Binding-site contacts:
Ligand atom C6 contacts residue SER98 of chain 3.A at 3.5 Å.
Ligand atom C3 contacts residue MET99 of chain 3.A at 3.4 Å (hydrophobic).
Ligand atom C7 contacts residue HIS259 of chain 3.A at 3.3 Å.
Ligand atom O4 contacts residue PHE162 of chain 3.A at 3.8 Å.
Ligand atom C2 contacts residue SER98 of chain 3.A at 3.3 Å.
Ligand atom O1 contacts residue PHE166 of chain 3.A at 3.5 Å.
Ligand atom O4 contacts residue TYR32 of chain 3.A at 3.9 Å.
Ligand atom O1 contacts residue PHE97 of chain 3.A at 3.6 Å.
Ligand atom C7 contacts residue SER98 of chain 3.A at 1.5 Å.
Ligand atom C5 contacts residue ILE232 of chain 3.A at 3.4 Å (hydrophobic).
Ligand atom C4 contacts residue PHE162 of chain 3.A at 3.9 Å (hydrophobic).
Ligand atom C3 contacts residue TYR32 of chain 3.A at 3.5 Å (hydrophobic).
Ligand atom O3 contacts residue GLY31 of chain 3.A at 3.9 Å.
Ligand atom O1 contacts residue GLY31 of chain 3.A at 3.3 Å.
Ligand atom O1 contacts residue SER98 of chain 3.A at 2.4 Å (h-bond).
Ligand atom O3 contacts residue SER98 of chain 3.A at 2.4 Å (h-bond).
Ligand atom C1 contacts residue SER98 of chain 3.A at 3.1 Å.
Ligand atom C1 contacts residue LEU125 of chain 3.A at 3.3 Å (hydrophobic).
Ligand atom C3 contacts residue TRP204 of chain 3.A at 3.7 Å (hydrophobic).
Ligand atom C4 contacts residue TRP204 of chain 3.A at 3.9 Å (hydrophobic).
Ligand atom C6 contacts residue HIS259 of chain 3.A at 3.9 Å.
Ligand atom C4 contacts residue SER98 of chain 3.A at 3.3 Å.
Ligand atom C6 contacts residue LEU233 of chain 3.A at 3.2 Å (hydrophobic).
Ligand atom C1 contacts residue LEU233 of chain 3.A at 3.4 Å (hydrophobic).
Ligand atom O1 contacts residue TYR32 of chain 3.A at 2.9 Å (h-bond).
Ligand atom O3 contacts residue TYR32 of chain 3.A at 3.0 Å (h-bond).
Ligand atom C6 contacts residue ILE232 of chain 3.A at 3.4 Å (hydrophobic).
Ligand atom C5 contacts residue TRP204 of chain 3.A at 3.7 Å (hydrophobic).
Ligand atom O1 contacts residue HIS259 of chain 3.A at 3.8 Å.
Ligand atom O4 contacts residue SER98 of chain 3.A at 2.4 Å (h-bond).
Ligand atom C3 contacts residue SER98 of chain 3.A at 3.1 Å.
Ligand atom O4 contacts residue HIS259 of chain 3.A at 3.1 Å (h-bond).
Ligand atom O3 contacts residue MET99 of chain 3.A at 2.9 Å (h-bond).
Ligand atom C7 contacts residue GLY31 of chain 3.A at 4.1 Å.
Ligand atom C2 contacts residue LEU125 of chain 3.A at 3.7 Å (hydrophobic).
Ligand atom C7 contacts residue TYR32 of chain 3.A at 3.6 Å (hydrophobic).
Ligand atom C4 contacts residue TYR32 of chain 3.A at 4.0 Å (hydrophobic).
Ligand atom C2 contacts residue MET99 of chain 3.A at 3.4 Å (hydrophobic).
Ligand atom C2 contacts residue TRP204 of chain 3.A at 3.8 Å (hydrophobic).
Ligand atom C7 contacts residue MET99 of chain 3.A at 3.6 Å (hydrophobic).

This protein binds this small molecule.
Small molecule (SMILES): OC1O[C@H]2CC=CC[C@H]2O1

Sequence of chain 3.A:
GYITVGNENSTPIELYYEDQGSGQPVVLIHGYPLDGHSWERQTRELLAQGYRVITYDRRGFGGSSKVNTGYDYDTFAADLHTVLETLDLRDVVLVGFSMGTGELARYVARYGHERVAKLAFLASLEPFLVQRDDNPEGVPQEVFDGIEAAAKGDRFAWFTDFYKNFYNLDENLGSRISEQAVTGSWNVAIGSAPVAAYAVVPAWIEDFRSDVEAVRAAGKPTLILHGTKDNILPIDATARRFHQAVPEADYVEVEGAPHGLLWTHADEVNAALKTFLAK